A protein and the small-molecule ligand that binds it are described below.
Small molecule (SMILES): Cc1c(CN(C)C(=O)/C=C/c2cnc3c(c2)CC[C@H](N)C(=O)N3)oc2ccccc12

Binding-site contacts:
Ligand atom C5 contacts residue LEU106 of chain 2.D at 3.2 Å (hydrophobic).
Ligand atom C21 contacts residue ILE207 of chain 2.D at 3.7 Å (hydrophobic).
Ligand atom N2 contacts residue ALA101 of chain 2.D at 2.9 Å (h-bond).
Ligand atom C20 contacts residue PRO161 of chain 2.D at 3.6 Å (hydrophobic).
Ligand atom C1 contacts residue NAD1 of chain 2.M at 3.9 Å.
Ligand atom C6 contacts residue ALA101 of chain 2.D at 3.7 Å (hydrophobic).
Ligand atom C13 contacts residue ALA203 of chain 2.D at 3.0 Å (hydrophobic).
Ligand atom C17 contacts residue PRO198 of chain 2.D at 3.9 Å (hydrophobic).
Ligand atom C23 contacts residue TYR163 of chain 2.D at 3.3 Å (hydrophobic).
Ligand atom C19 contacts residue ILE207 of chain 2.D at 3.7 Å (hydrophobic).
Ligand atom O2 contacts residue PHE100 of chain 2.D at 2.9 Å.
Ligand atom C12 contacts residue ALA203 of chain 2.D at 3.3 Å (hydrophobic).
Ligand atom C6 contacts residue LEU106 of chain 2.D at 3.5 Å (hydrophobic).
Ligand atom C13 contacts residue NAD1 of chain 2.M at 3.8 Å.
Ligand atom C18 contacts residue TYR163 of chain 2.D at 3.8 Å (hydrophobic).
Ligand atom C14 contacts residue TYR163 of chain 2.D at 3.6 Å (hydrophobic).
Ligand atom C22 contacts residue ASN162 of chain 2.D at 3.6 Å.
Ligand atom C3 contacts residue ALA203 of chain 2.D at 3.4 Å (hydrophobic).
Ligand atom C20 contacts residue ILE207 of chain 2.D at 3.2 Å (hydrophobic).
Ligand atom N1 contacts residue LEU106 of chain 2.D at 2.9 Å.
Ligand atom O1 contacts residue NAD1 of chain 2.M at 3.2 Å (h-bond).
Ligand atom N2 contacts residue PHE100 of chain 2.D at 3.9 Å.
Ligand atom O2 contacts residue ALA101 of chain 2.D at 3.5 Å (h-bond).
Ligand atom C7 contacts residue ALA101 of chain 2.D at 3.6 Å (hydrophobic).
Ligand atom C22 contacts residue TYR163 of chain 2.D at 3.7 Å (hydrophobic).
Ligand atom C8 contacts residue PHE100 of chain 2.D at 3.6 Å (hydrophobic).
Ligand atom C21 contacts residue ASN162 of chain 2.D at 3.0 Å.
Ligand atom C16 contacts residue TYR163 of chain 2.D at 3.9 Å (hydrophobic).
Ligand atom C10 contacts residue SER205 of chain 2.D at 3.5 Å.
Ligand atom C4 contacts residue ALA203 of chain 2.D at 3.9 Å (hydrophobic).
Ligand atom N1 contacts residue ALA101 of chain 2.D at 3.5 Å (h-bond).
Ligand atom C21 contacts residue TYR163 of chain 2.D at 3.8 Å (hydrophobic).
Ligand atom C15 contacts residue TYR163 of chain 2.D at 3.4 Å (hydrophobic).
Ligand atom C7 contacts residue PHE100 of chain 2.D at 3.2 Å (hydrophobic).
Ligand atom C20 contacts residue ASN162 of chain 2.D at 3.9 Å.
Ligand atom O1 contacts residue TYR163 of chain 2.D at 3.0 Å (h-bond).
Ligand atom C1 contacts residue TYR163 of chain 2.D at 3.7 Å (hydrophobic).
Ligand atom O3 contacts residue TYR163 of chain 2.D at 3.1 Å.
Ligand atom N3 contacts residue PHE100 of chain 2.D at 3.6 Å.
Ligand atom C9 contacts residue SER205 of chain 2.D at 3.6 Å.

Sequence of chain 2.D:
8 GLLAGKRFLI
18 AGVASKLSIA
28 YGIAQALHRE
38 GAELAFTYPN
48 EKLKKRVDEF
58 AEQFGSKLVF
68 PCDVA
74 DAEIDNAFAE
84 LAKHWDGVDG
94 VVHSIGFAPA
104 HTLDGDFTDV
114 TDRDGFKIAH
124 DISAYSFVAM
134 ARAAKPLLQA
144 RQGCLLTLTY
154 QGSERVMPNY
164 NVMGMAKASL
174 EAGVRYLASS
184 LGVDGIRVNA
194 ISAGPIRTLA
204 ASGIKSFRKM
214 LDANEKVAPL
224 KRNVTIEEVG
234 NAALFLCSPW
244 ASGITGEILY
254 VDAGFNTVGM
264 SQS